Binding-site contacts:
Ligand atom O5 contacts residue TYR25 of chain 1.A at 3.8 Å.
Ligand atom C3 contacts residue ASN58 of chain 1.A at 3.8 Å.
Ligand atom C1 contacts residue ASN58 of chain 1.A at 1.4 Å.
Ligand atom O5 contacts residue ASN58 of chain 1.A at 2.3 Å (h-bond).
Ligand atom C5 contacts residue ASN58 of chain 1.A at 3.6 Å.
Ligand atom C2 contacts residue ASN58 of chain 1.A at 2.5 Å.
Ligand atom O6 contacts residue TYR25 of chain 1.A at 4.4 Å.
Ligand atom C5 contacts residue TYR25 of chain 1.A at 3.7 Å (hydrophobic).
Ligand atom C4 contacts residue ASN58 of chain 1.A at 4.2 Å.
Ligand atom C7 contacts residue ASN58 of chain 1.A at 3.8 Å.
Ligand atom O7 contacts residue ASN58 of chain 1.A at 4.2 Å.
Ligand atom N2 contacts residue ASN58 of chain 1.A at 3.0 Å (h-bond).
Ligand atom C8 contacts residue ASN58 of chain 1.A at 4.2 Å.
Ligand atom O6 contacts residue ASN58 of chain 1.A at 4.5 Å.
Ligand atom C6 contacts residue TYR25 of chain 1.A at 3.7 Å (hydrophobic).
Ligand atom C1 contacts residue TYR25 of chain 1.A at 3.8 Å (hydrophobic).

Sequence of chain 1.A:
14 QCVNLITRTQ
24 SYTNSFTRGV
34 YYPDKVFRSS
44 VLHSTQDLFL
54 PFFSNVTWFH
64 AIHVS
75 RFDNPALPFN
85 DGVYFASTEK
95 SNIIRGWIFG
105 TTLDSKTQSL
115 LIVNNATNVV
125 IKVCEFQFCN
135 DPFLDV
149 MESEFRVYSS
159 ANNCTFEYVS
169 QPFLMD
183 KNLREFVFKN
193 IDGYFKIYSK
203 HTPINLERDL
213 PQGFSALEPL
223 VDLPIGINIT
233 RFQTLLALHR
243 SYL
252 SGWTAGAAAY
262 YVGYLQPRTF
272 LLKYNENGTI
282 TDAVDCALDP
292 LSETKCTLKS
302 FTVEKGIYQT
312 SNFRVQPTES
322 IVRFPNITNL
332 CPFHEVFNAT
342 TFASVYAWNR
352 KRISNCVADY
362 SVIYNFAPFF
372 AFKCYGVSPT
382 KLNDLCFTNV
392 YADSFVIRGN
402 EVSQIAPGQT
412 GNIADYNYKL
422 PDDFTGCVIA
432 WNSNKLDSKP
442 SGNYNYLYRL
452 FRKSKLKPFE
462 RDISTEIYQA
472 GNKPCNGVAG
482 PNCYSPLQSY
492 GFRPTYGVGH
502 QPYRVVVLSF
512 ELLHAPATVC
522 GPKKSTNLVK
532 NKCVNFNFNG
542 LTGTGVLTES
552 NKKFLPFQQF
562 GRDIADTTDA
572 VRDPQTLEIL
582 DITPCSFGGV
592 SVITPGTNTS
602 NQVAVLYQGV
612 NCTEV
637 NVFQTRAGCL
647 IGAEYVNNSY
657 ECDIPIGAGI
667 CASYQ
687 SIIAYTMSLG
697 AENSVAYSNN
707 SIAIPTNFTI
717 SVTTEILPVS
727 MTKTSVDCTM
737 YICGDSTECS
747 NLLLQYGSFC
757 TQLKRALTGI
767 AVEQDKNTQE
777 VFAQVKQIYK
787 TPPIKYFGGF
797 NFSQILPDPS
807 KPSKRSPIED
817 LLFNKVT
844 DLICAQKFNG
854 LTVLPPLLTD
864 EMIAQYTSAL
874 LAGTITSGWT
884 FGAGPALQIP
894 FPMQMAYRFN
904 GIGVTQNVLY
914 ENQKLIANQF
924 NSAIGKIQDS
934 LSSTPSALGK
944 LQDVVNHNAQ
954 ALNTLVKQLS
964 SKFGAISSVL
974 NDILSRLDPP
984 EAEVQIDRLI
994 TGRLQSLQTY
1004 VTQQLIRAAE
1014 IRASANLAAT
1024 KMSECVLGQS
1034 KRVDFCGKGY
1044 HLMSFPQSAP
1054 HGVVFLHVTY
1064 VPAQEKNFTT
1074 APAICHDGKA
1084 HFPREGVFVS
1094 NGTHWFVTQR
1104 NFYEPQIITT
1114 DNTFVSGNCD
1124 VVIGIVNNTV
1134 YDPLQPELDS

A protein and the small-molecule ligand that binds it are described below.
Small molecule (SMILES): CC(=O)N[C@@H]1[C@@H](O)[C@H](O)[C@@H](CO)O[C@H]1O